Binding-site contacts:
Ligand atom N contacts residue TYR1 of chain 1.B at 1.3 Å.
Ligand atom CG contacts residue GLY341 of chain 1.A at 3.1 Å.
Ligand atom CD contacts residue TRP1 of chain 1.D at 3.6 Å (hydrophobic).
Ligand atom CD contacts residue TYR1 of chain 1.B at 4.4 Å (hydrophobic).
Ligand atom CA contacts residue TYR1 of chain 1.B at 2.5 Å (hydrophobic).
Ligand atom CD contacts residue GLY341 of chain 1.A at 4.1 Å.
Ligand atom C contacts residue TYR1 of chain 1.B at 3.7 Å (hydrophobic).
Ligand atom CG contacts residue ARG352 of chain 1.A at 4.1 Å.
Ligand atom OE1 contacts residue TRP1 of chain 1.D at 2.6 Å (h-bond).
Ligand atom OE2 contacts residue GLY341 of chain 1.A at 4.3 Å.
Ligand atom CG contacts residue ASP340 of chain 1.A at 4.2 Å.
Ligand atom O contacts residue TYR1 of chain 1.B at 4.0 Å.
Ligand atom CB contacts residue ASP340 of chain 1.A at 4.1 Å.
Ligand atom CB contacts residue GLY341 of chain 1.A at 4.0 Å.
Ligand atom CG contacts residue TRP1 of chain 1.D at 4.0 Å (hydrophobic).
Ligand atom OE1 contacts residue ASN342 of chain 1.A at 3.5 Å.
Ligand atom OE2 contacts residue TRP1 of chain 1.D at 4.2 Å.
Ligand atom CB contacts residue ASN342 of chain 1.A at 3.3 Å.
Ligand atom OE2 contacts residue PRO338 of chain 1.A at 4.2 Å.
Ligand atom O contacts residue TRP1 of chain 1.D at 2.3 Å (h-bond).
Ligand atom OE2 contacts residue ARG352 of chain 1.A at 2.4 Å (salt-bridge).
Ligand atom CB contacts residue TRP1 of chain 1.D at 3.3 Å (hydrophobic).
Ligand atom OE2 contacts residue TYR355 of chain 1.A at 4.5 Å.
Ligand atom OE1 contacts residue ARG352 of chain 1.A at 2.7 Å (salt-bridge).
Ligand atom CD contacts residue ASN342 of chain 1.A at 3.3 Å.
Ligand atom CG contacts residue TYR1 of chain 1.B at 3.0 Å (hydrophobic).
Ligand atom N contacts residue TRP1 of chain 1.D at 3.5 Å (h-bond).
Ligand atom CG contacts residue ASN342 of chain 1.A at 2.7 Å.
Ligand atom CD contacts residue ARG352 of chain 1.A at 2.8 Å.
Ligand atom OE2 contacts residue ASN342 of chain 1.A at 3.8 Å.
Ligand atom C contacts residue TRP1 of chain 1.D at 1.3 Å (hydrophobic).
Ligand atom CB contacts residue TYR1 of chain 1.B at 2.6 Å (hydrophobic).
Ligand atom CA contacts residue TRP1 of chain 1.D at 2.4 Å (hydrophobic).

A protein and the small-molecule ligand that binds it are described below.
Small molecule (SMILES): N[C@@H](CCC(=O)O)C(=O)O

Sequence of chain 1.A:
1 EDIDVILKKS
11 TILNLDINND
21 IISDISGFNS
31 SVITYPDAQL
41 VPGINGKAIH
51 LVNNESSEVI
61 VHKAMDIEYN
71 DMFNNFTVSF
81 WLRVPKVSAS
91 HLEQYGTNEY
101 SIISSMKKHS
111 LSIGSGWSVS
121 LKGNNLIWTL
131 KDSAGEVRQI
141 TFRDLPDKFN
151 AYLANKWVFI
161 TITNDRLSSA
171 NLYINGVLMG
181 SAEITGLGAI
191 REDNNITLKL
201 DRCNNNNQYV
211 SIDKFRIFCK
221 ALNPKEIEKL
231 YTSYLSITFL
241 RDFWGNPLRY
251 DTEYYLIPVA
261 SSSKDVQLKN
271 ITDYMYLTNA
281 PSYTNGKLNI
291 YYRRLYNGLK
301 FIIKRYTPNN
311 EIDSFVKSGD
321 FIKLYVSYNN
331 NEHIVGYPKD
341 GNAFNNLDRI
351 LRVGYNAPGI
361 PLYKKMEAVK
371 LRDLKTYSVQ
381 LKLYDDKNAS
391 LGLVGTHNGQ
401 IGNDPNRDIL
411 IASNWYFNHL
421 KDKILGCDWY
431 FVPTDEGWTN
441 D